This small molecule binds to this protein.
Small molecule (SMILES): Nc1ncnc2c1ncn2[C@@H]1O[C@H](CO[P](=O)(O)O[P](=O)(O)NP(=O)(O)O)[C@@H](O)[C@H]1O

Binding-site contacts:
Ligand atom PA contacts residue GLY244 of chain 1.I at 3.3 Å.
Ligand atom N3B contacts residue GLY242 of chain 1.I at 2.9 Å (h-bond).
Ligand atom O2A contacts residue THR246 of chain 1.I at 3.0 Å (h-bond).
Ligand atom O3' contacts residue ARG357 of chain 1.L at 3.0 Å.
Ligand atom O3A contacts residue GLY244 of chain 1.I at 2.5 Å (h-bond).
Ligand atom O3G contacts residue ARG357 of chain 1.L at 3.2 Å (salt-bridge).
Ligand atom N7 contacts residue VAL247 of chain 1.I at 3.4 Å.
Ligand atom N1 contacts residue ALA512 of chain 1.I at 3.0 Å (h-bond).
Ligand atom PB contacts residue GLY244 of chain 1.I at 3.4 Å.
Ligand atom O1B contacts residue THR246 of chain 1.I at 2.5 Å (h-bond).
Ligand atom PG contacts residue MG1 of chain 1.U at 2.7 Å.
Ligand atom O2B contacts residue GLY244 of chain 1.I at 3.1 Å (h-bond).
Ligand atom O2A contacts residue GLY244 of chain 1.I at 3.0 Å.
Ligand atom O2G contacts residue THR246 of chain 1.I at 2.8 Å (h-bond).
Ligand atom O2G contacts residue ARG269 of chain 1.I at 2.3 Å (salt-bridge).
Ligand atom O1B contacts residue LYS245 of chain 1.I at 3.3 Å (salt-bridge).
Ligand atom N7 contacts residue GLY244 of chain 1.I at 3.3 Å.
Ligand atom O1B contacts residue MG1 of chain 1.U at 3.3 Å.
Ligand atom O3G contacts residue ARG269 of chain 1.I at 2.7 Å (salt-bridge).
Ligand atom C5' contacts residue ARG357 of chain 1.L at 3.0 Å.
Ligand atom N3B contacts residue ARG357 of chain 1.L at 3.3 Å (salt-bridge).
Ligand atom O2G contacts residue MG1 of chain 1.U at 2.0 Å.
Ligand atom PG contacts residue ARG269 of chain 1.I at 3.1 Å.
Ligand atom C4 contacts residue PHE432 of chain 1.I at 3.3 Å (hydrophobic).
Ligand atom O1G contacts residue LYS245 of chain 1.I at 2.2 Å (salt-bridge).
Ligand atom O3' contacts residue LYS359 of chain 1.L at 2.8 Å (salt-bridge).
Ligand atom PB contacts residue LYS245 of chain 1.I at 3.2 Å.
Ligand atom C3' contacts residue ARG357 of chain 1.L at 3.4 Å.
Ligand atom O1G contacts residue MG1 of chain 1.U at 2.5 Å.
Ligand atom O2B contacts residue ALA243 of chain 1.I at 2.8 Å (h-bond).
Ligand atom O2B contacts residue PRO240 of chain 1.I at 2.9 Å (h-bond).
Ligand atom O2' contacts residue LYS359 of chain 1.L at 3.1 Å (salt-bridge).
Ligand atom C8 contacts residue GLY244 of chain 1.I at 2.9 Å.
Ligand atom O2G contacts residue ARG357 of chain 1.L at 3.3 Å (salt-bridge).
Ligand atom N3 contacts residue PHE513 of chain 1.I at 3.2 Å.
Ligand atom O2B contacts residue LYS245 of chain 1.I at 2.4 Å (salt-bridge).
Ligand atom O3' contacts residue SER356 of chain 1.L at 2.5 Å (h-bond).
Ligand atom O2A contacts residue VAL247 of chain 1.I at 2.6 Å (h-bond).
Ligand atom O2' contacts residue PHE513 of chain 1.I at 2.9 Å.
Ligand atom N6 contacts residue ALA512 of chain 1.I at 3.3 Å.

Sequence of chain 1.L:
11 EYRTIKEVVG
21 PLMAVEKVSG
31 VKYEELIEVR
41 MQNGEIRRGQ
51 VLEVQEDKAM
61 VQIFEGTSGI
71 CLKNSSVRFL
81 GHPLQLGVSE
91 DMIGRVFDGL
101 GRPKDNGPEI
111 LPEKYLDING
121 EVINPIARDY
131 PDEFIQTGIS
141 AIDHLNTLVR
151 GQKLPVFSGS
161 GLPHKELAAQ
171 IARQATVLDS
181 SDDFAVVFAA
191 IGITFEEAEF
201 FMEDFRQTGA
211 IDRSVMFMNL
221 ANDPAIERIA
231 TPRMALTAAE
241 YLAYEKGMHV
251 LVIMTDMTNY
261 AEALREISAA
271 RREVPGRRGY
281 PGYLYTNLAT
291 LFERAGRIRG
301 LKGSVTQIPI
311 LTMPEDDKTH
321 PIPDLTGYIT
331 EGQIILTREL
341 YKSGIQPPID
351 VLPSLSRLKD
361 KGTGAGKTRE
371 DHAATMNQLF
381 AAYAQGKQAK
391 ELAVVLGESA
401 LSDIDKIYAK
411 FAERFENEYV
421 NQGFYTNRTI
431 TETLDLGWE

Sequence of chain 1.I:
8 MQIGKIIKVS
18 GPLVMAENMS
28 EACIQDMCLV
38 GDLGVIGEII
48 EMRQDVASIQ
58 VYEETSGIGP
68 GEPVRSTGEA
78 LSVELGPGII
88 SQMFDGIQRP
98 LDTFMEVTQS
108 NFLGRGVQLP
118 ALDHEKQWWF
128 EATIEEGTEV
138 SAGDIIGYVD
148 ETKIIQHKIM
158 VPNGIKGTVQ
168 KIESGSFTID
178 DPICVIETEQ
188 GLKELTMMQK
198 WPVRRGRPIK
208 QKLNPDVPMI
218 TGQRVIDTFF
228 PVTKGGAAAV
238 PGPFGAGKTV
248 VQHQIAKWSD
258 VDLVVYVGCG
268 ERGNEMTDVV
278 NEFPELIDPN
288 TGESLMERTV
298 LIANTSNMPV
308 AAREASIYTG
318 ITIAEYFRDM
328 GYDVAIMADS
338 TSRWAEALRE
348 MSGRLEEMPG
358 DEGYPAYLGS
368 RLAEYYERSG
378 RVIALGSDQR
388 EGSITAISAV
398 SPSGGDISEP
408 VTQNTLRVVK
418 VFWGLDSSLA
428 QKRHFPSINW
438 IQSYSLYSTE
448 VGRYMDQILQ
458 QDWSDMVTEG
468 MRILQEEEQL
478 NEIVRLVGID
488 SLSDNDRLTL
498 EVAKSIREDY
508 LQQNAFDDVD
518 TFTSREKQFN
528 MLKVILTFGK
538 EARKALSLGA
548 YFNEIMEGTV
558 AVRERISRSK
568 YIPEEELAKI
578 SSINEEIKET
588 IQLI